Sequence of chain 22.A:
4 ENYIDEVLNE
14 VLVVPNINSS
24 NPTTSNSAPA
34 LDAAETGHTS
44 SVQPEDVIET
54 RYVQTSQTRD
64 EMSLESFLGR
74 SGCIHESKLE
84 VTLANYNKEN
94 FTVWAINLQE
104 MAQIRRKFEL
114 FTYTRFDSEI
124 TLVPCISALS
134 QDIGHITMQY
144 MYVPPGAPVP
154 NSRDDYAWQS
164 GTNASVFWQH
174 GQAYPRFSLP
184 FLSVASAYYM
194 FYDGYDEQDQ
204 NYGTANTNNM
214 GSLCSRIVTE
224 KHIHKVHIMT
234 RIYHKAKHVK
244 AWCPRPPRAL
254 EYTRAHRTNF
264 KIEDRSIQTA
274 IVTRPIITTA

A protein and the small-molecule ligand that binds it are described below.
Small molecule (SMILES): CCOc1noc2cc(OCCC3CCN(c4ccc(C)nn4)CC3)ccc12

Binding-site contacts:
Ligand atom C04 contacts residue ASN211 of chain 22.A at 3.4 Å.
Ligand atom C18 contacts residue TYR145 of chain 22.A at 3.8 Å (hydrophobic).
Ligand atom O23 contacts residue LEU216 of chain 22.A at 3.7 Å.
Ligand atom C21 contacts residue ILE123 of chain 22.A at 3.8 Å (hydrophobic).
Ligand atom C15 contacts residue LEU182 of chain 22.A at 3.7 Å (hydrophobic).
Ligand atom C27 contacts residue PHE180 of chain 22.A at 3.2 Å (hydrophobic).
Ligand atom C18 contacts residue LEU182 of chain 22.A at 3.2 Å (hydrophobic).
Ligand atom N24 contacts residue PHE180 of chain 22.A at 3.6 Å.
Ligand atom C09 contacts residue TYR191 of chain 22.A at 3.6 Å (hydrophobic).
Ligand atom C14 contacts residue HIS237 of chain 22.A at 3.5 Å.
Ligand atom N24 contacts residue LEU216 of chain 22.A at 3.5 Å.
Ligand atom C01 contacts residue TYR192 of chain 22.A at 2.9 Å (hydrophobic).
Ligand atom C14 contacts residue SER121 of chain 22.A at 3.5 Å.
Ligand atom C01 contacts residue THR207 of chain 22.A at 2.9 Å.
Ligand atom N06 contacts residue LEU101 of chain 22.A at 3.2 Å.
Ligand atom C04 contacts residue MET213 of chain 22.A at 3.9 Å (hydrophobic).
Ligand atom C25 contacts residue PHE180 of chain 22.A at 3.5 Å (hydrophobic).
Ligand atom C19 contacts residue TYR145 of chain 22.A at 3.2 Å (hydrophobic).
Ligand atom C17 contacts residue ILE99 of chain 22.A at 3.8 Å (hydrophobic).
Ligand atom C10 contacts residue TYR191 of chain 22.A at 3.7 Å (hydrophobic).
Ligand atom C05 contacts residue LEU101 of chain 22.A at 3.9 Å (hydrophobic).
Ligand atom C28 contacts residue TYR145 of chain 22.A at 3.3 Å (hydrophobic).
Ligand atom C17 contacts residue LEU182 of chain 22.A at 3.7 Å (hydrophobic).
Ligand atom N07 contacts residue LEU101 of chain 22.A at 3.7 Å.
Ligand atom C18 contacts residue ILE99 of chain 22.A at 3.8 Å (hydrophobic).
Ligand atom C15 contacts residue ILE123 of chain 22.A at 3.6 Å (hydrophobic).
Ligand atom C22 contacts residue ILE99 of chain 22.A at 3.9 Å (hydrophobic).
Ligand atom C19 contacts residue LEU182 of chain 22.A at 3.6 Å (hydrophobic).
Ligand atom O26 contacts residue PHE180 of chain 22.A at 3.7 Å.
Ligand atom C03 contacts residue ASN211 of chain 22.A at 3.1 Å.
Ligand atom O26 contacts residue TYR145 of chain 22.A at 3.2 Å.
Ligand atom C09 contacts residue LEU101 of chain 22.A at 3.8 Å (hydrophobic).
Ligand atom O16 contacts residue ILE99 of chain 22.A at 3.6 Å.
Ligand atom C13 contacts residue MET213 of chain 22.A at 3.4 Å (hydrophobic).
Ligand atom C22 contacts residue ILE123 of chain 22.A at 3.6 Å (hydrophobic).
Ligand atom C28 contacts residue ALA167 of chain 22.A at 3.1 Å (hydrophobic).
Ligand atom C28 contacts residue TYR143 of chain 22.A at 3.4 Å (hydrophobic).
Ligand atom N08 contacts residue LEU101 of chain 22.A at 3.8 Å.
Ligand atom C28 contacts residue MET144 of chain 22.A at 3.8 Å (hydrophobic).
Ligand atom C12 contacts residue ILE99 of chain 22.A at 3.7 Å (hydrophobic).